Binding-site contacts:
Ligand atom C2 contacts residue ASN170 of chain 1.E at 2.4 Å.
Ligand atom C3 contacts residue GLU194 of chain 1.E at 3.7 Å.
Ligand atom C3 contacts residue ASN170 of chain 1.E at 3.8 Å.
Ligand atom C4 contacts residue ASN170 of chain 1.E at 4.2 Å.
Ligand atom C1 contacts residue GLN243 of chain 1.E at 4.2 Å.
Ligand atom N2 contacts residue ASN170 of chain 1.E at 2.9 Å (h-bond).
Ligand atom C2 contacts residue GLU194 of chain 1.E at 4.2 Å.
Ligand atom C1 contacts residue ASN170 of chain 1.E at 1.4 Å.
Ligand atom O7 contacts residue ASN170 of chain 1.E at 3.8 Å.
Ligand atom O2 contacts residue SER172 of chain 1.E at 4.4 Å.
Ligand atom O3 contacts residue GLU194 of chain 1.E at 2.4 Å (salt-bridge).
Ligand atom C2 contacts residue GLN243 of chain 1.E at 4.2 Å.
Ligand atom N2 contacts residue GLN243 of chain 1.E at 4.5 Å.
Ligand atom O2 contacts residue ASN170 of chain 1.E at 4.2 Å.
Ligand atom O5 contacts residue ASN170 of chain 1.E at 2.4 Å (h-bond).
Ligand atom O2 contacts residue GLU194 of chain 1.E at 3.8 Å.
Ligand atom C8 contacts residue GLN243 of chain 1.E at 4.3 Å.
Ligand atom O7 contacts residue GLN243 of chain 1.E at 3.2 Å (h-bond).
Ligand atom C7 contacts residue GLN243 of chain 1.E at 3.9 Å.
Ligand atom C5 contacts residue ASN170 of chain 1.E at 3.7 Å.
Ligand atom C7 contacts residue ASN170 of chain 1.E at 3.6 Å.

This small molecule binds to this protein.
Small molecule (SMILES): CC(=O)N[C@H]1[C@H](O[C@H]2[C@H](O)[C@@H](NC(C)=O)CO[C@@H]2CO[C@@H]2O[C@@H](C)[C@@H](O)[C@@H](O)[C@@H]2O)O[C@H](CO)[C@@H](O)[C@@H]1O

Sequence of chain 1.E:
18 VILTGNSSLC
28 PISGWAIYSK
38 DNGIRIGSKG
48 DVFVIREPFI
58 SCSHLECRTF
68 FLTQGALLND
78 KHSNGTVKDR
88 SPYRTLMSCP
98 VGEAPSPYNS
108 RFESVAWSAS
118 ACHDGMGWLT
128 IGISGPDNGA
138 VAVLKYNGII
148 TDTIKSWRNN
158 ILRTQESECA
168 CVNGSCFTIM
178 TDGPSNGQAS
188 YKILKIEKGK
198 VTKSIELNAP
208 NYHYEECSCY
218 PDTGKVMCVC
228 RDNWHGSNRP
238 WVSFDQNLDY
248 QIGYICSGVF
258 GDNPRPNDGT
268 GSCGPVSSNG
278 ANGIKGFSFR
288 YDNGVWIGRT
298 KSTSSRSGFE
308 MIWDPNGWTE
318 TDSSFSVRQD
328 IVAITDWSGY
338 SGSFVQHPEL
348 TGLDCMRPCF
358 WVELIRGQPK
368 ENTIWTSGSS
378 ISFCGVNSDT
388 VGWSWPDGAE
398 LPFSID